Binding-site contacts:
Ligand atom CAD contacts residue ASN39 of chain 1.B at 3.7 Å.
Ligand atom CAE contacts residue GLU219 of chain 1.B at 4.3 Å.
Ligand atom CAD contacts residue PHE182 of chain 1.B at 3.6 Å (hydrophobic).
Ligand atom CAJ contacts residue GLU219 of chain 1.B at 4.4 Å.
Ligand atom CAI contacts residue PHE182 of chain 1.B at 3.5 Å (hydrophobic).
Ligand atom OAB contacts residue ALA216 of chain 1.B at 3.9 Å.
Ligand atom OAC contacts residue ARG44 of chain 1.B at 3.6 Å (salt-bridge).
Ligand atom OAB contacts residue GLU219 of chain 1.B at 2.3 Å (salt-bridge).
Ligand atom CAF contacts residue PHE182 of chain 1.B at 3.8 Å (hydrophobic).
Ligand atom CAE contacts residue ASN39 of chain 1.B at 4.1 Å.
Ligand atom NAG contacts residue ASN39 of chain 1.B at 3.9 Å.
Ligand atom OAC contacts residue ASN39 of chain 1.B at 4.3 Å.
Ligand atom CAD contacts residue TYR35 of chain 1.B at 3.7 Å (hydrophobic).
Ligand atom CAI contacts residue ASN39 of chain 1.B at 3.8 Å.
Ligand atom OAB contacts residue VAL269 of chain 1.B at 4.0 Å.
Ligand atom OAA contacts residue TYR222 of chain 1.B at 3.8 Å.
Ligand atom CAK contacts residue ASP267 of chain 1.B at 3.5 Å.
Ligand atom CAL contacts residue LYS57 of chain 1.B at 4.1 Å.
Ligand atom OAC contacts residue MET258 of chain 1.B at 3.7 Å.
Ligand atom CAJ contacts residue ASN39 of chain 1.B at 4.0 Å.
Ligand atom CAF contacts residue ASN39 of chain 1.B at 4.1 Å.
Ligand atom OAA contacts residue GLU219 of chain 1.B at 3.8 Å.
Ligand atom NAG contacts residue PHE182 of chain 1.B at 3.4 Å.
Ligand atom CAK contacts residue PHE182 of chain 1.B at 4.1 Å (hydrophobic).
Ligand atom CAJ contacts residue PHE182 of chain 1.B at 3.9 Å (hydrophobic).
Ligand atom CAH contacts residue PHE182 of chain 1.B at 3.6 Å (hydrophobic).
Ligand atom CAE contacts residue ARG44 of chain 1.B at 4.0 Å.
Ligand atom CAK contacts residue ASN39 of chain 1.B at 4.2 Å.
Ligand atom CAF contacts residue LYS57 of chain 1.B at 3.0 Å.
Ligand atom OAB contacts residue ASP267 of chain 1.B at 3.1 Å (salt-bridge).
Ligand atom CAK contacts residue GLU219 of chain 1.B at 3.5 Å.
Ligand atom CAE contacts residue ASP267 of chain 1.B at 3.6 Å.
Ligand atom CAE contacts residue PHE182 of chain 1.B at 3.8 Å (hydrophobic).
Ligand atom OAC contacts residue VAL53 of chain 1.B at 3.9 Å.
Ligand atom NAG contacts residue TYR40 of chain 1.B at 3.3 Å (h-bond).
Ligand atom CAF contacts residue TYR40 of chain 1.B at 4.1 Å (hydrophobic).
Ligand atom CAL contacts residue PHE182 of chain 1.B at 3.5 Å (hydrophobic).
Ligand atom NAG contacts residue LYS57 of chain 1.B at 3.5 Å (salt-bridge).
Ligand atom CAI contacts residue ARG44 of chain 1.B at 4.3 Å.
Ligand atom CAH contacts residue ASN39 of chain 1.B at 3.5 Å.

A small-molecule ligand and the protein it binds are described below.
Small molecule (SMILES): O=C1C=C2NC[C@@H](O)C2=CC1=O

Sequence of chain 1.B:
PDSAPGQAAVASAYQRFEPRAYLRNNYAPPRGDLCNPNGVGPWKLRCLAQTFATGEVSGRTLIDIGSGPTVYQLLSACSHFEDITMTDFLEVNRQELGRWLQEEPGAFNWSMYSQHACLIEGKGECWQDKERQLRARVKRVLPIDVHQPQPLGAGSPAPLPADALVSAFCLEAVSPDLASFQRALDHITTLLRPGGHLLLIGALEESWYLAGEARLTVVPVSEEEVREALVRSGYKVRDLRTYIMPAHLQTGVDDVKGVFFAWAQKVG